A small-molecule ligand and the protein it binds are described below.
Small molecule (SMILES): CC(=O)N[C@@H]1[C@@H](O)[C@H](O)[C@@H](CO)O[C@H]1O

Binding-site contacts:
Ligand atom C5 contacts residue GLY237 of chain 3.A at 4.5 Å.
Ligand atom C4 contacts residue ASN241 of chain 3.A at 4.2 Å.
Ligand atom C3 contacts residue GLY237 of chain 3.A at 3.4 Å.
Ligand atom C3 contacts residue ASN241 of chain 3.A at 3.8 Å.
Ligand atom C6 contacts residue VAL283 of chain 3.A at 4.1 Å (hydrophobic).
Ligand atom C7 contacts residue ASN241 of chain 3.A at 4.2 Å.
Ligand atom C2 contacts residue GLY237 of chain 3.A at 4.1 Å.
Ligand atom C4 contacts residue LYS238 of chain 3.A at 4.3 Å.
Ligand atom O7 contacts residue ASN241 of chain 3.A at 4.2 Å.
Ligand atom O3 contacts residue GLY237 of chain 3.A at 2.7 Å (h-bond).
Ligand atom O5 contacts residue ASN241 of chain 3.A at 2.3 Å (h-bond).
Ligand atom O4 contacts residue LYS238 of chain 3.A at 3.6 Å.
Ligand atom O5 contacts residue ARG239 of chain 3.A at 4.1 Å.
Ligand atom O4 contacts residue GLY237 of chain 3.A at 3.2 Å (h-bond).
Ligand atom C1 contacts residue ASN241 of chain 3.A at 1.4 Å.
Ligand atom O7 contacts residue GLY237 of chain 3.A at 4.1 Å.
Ligand atom N2 contacts residue ASN241 of chain 3.A at 3.0 Å (h-bond).
Ligand atom O6 contacts residue LEU246 of chain 3.A at 4.3 Å.
Ligand atom C6 contacts residue TRP248 of chain 3.A at 4.4 Å (hydrophobic).
Ligand atom C4 contacts residue GLY237 of chain 3.A at 3.1 Å.
Ligand atom C6 contacts residue ARG239 of chain 3.A at 4.5 Å.
Ligand atom C2 contacts residue ASN241 of chain 3.A at 2.5 Å.
Ligand atom C5 contacts residue ASN241 of chain 3.A at 3.6 Å.
Ligand atom O6 contacts residue VAL283 of chain 3.A at 3.7 Å.
Ligand atom C4 contacts residue ARG239 of chain 3.A at 4.4 Å.

Sequence of chain 3.A:
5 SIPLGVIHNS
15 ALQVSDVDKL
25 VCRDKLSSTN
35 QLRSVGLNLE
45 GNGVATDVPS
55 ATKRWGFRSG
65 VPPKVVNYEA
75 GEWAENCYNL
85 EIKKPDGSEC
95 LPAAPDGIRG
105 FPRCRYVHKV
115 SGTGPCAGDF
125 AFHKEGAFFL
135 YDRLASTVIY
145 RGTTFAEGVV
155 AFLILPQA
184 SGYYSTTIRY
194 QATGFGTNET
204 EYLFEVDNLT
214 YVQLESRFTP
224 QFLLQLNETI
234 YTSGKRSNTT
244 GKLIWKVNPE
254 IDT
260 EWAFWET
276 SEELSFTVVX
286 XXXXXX